Sequence of chain 5.C:
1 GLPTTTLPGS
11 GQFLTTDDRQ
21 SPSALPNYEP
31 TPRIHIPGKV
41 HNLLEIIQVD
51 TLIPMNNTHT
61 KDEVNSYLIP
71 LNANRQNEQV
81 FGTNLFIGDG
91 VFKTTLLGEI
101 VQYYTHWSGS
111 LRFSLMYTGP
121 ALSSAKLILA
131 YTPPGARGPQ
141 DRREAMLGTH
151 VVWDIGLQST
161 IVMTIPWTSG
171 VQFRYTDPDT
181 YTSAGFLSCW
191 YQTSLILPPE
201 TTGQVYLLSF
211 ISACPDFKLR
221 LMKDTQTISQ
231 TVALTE

Sequence of chain 5.A:
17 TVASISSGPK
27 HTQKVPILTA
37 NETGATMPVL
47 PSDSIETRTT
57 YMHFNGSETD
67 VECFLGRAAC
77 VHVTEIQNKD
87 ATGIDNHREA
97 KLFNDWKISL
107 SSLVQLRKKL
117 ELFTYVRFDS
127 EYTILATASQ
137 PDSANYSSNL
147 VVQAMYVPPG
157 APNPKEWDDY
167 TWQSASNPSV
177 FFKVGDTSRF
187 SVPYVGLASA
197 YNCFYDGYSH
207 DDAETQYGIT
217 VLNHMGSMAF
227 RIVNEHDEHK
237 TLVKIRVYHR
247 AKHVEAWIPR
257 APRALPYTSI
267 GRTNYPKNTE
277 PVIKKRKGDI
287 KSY

Binding-site contacts:
Ligand atom C3B contacts residue TYR152 of chain 5.A at 3.7 Å (hydrophobic).
Ligand atom C5A contacts residue PHE186 of chain 5.A at 3.5 Å (hydrophobic).
Ligand atom C5 contacts residue LEU106 of chain 5.A at 3.8 Å (hydrophobic).
Ligand atom C2A contacts residue PHE186 of chain 5.A at 3.3 Å (hydrophobic).
Ligand atom N3A contacts residue PRO174 of chain 5.A at 3.7 Å.
Ligand atom C4C contacts residue VAL188 of chain 5.A at 3.7 Å (hydrophobic).
Ligand atom C1B contacts residue ILE104 of chain 5.A at 4.0 Å (hydrophobic).
Ligand atom N3A contacts residue TYR152 of chain 5.A at 3.5 Å.
Ligand atom C1C contacts residue LEU106 of chain 5.A at 3.8 Å (hydrophobic).
Ligand atom N3A contacts residue ALA24 of chain 5.C at 3.8 Å.
Ligand atom O1 contacts residue LEU106 of chain 5.A at 3.8 Å.
Ligand atom C1B contacts residue TYR128 of chain 5.A at 3.6 Å (hydrophobic).
Ligand atom O1B contacts residue ILE104 of chain 5.A at 3.9 Å.
Ligand atom C3C contacts residue TYR128 of chain 5.A at 3.4 Å (hydrophobic).
Ligand atom C2A contacts residue TYR152 of chain 5.A at 3.6 Å (hydrophobic).
Ligand atom C2C contacts residue TYR197 of chain 5.A at 3.7 Å (hydrophobic).
Ligand atom N3A contacts residue PHE186 of chain 5.A at 4.0 Å.
Ligand atom N2 contacts residue LEU106 of chain 5.A at 3.8 Å.
Ligand atom C5B contacts residue TYR128 of chain 5.A at 4.0 Å (hydrophobic).
Ligand atom C3B contacts residue VAL188 of chain 5.A at 3.8 Å (hydrophobic).
Ligand atom C5C contacts residue VAL191 of chain 5.A at 3.8 Å (hydrophobic).
Ligand atom C4B contacts residue PHE186 of chain 5.A at 3.6 Å (hydrophobic).
Ligand atom C2B contacts residue VAL188 of chain 5.A at 3.5 Å (hydrophobic).
Ligand atom C2C contacts residue MET221 of chain 5.A at 4.0 Å (hydrophobic).
Ligand atom C5A contacts residue ALA150 of chain 5.A at 3.6 Å (hydrophobic).
Ligand atom C5B contacts residue PHE186 of chain 5.A at 3.9 Å (hydrophobic).
Ligand atom C5B contacts residue MET224 of chain 5.A at 3.8 Å (hydrophobic).
Ligand atom O1A contacts residue PHE186 of chain 5.A at 3.0 Å.
Ligand atom C4B contacts residue TYR152 of chain 5.A at 3.8 Å (hydrophobic).
Ligand atom C4C contacts residue VAL191 of chain 5.A at 3.0 Å (hydrophobic).
Ligand atom C6B contacts residue ILE104 of chain 5.A at 3.6 Å (hydrophobic).
Ligand atom C1C contacts residue TYR128 of chain 5.A at 3.7 Å (hydrophobic).
Ligand atom C4 contacts residue TYR197 of chain 5.A at 3.8 Å (hydrophobic).
Ligand atom O1B contacts residue TYR128 of chain 5.A at 3.4 Å (h-bond).
Ligand atom O1 contacts residue MET221 of chain 5.A at 3.9 Å.
Ligand atom C6B contacts residue TYR128 of chain 5.A at 3.3 Å (hydrophobic).
Ligand atom C1B contacts residue VAL188 of chain 5.A at 3.8 Å (hydrophobic).
Ligand atom C5A contacts residue VAL176 of chain 5.A at 3.6 Å (hydrophobic).
Ligand atom C4 contacts residue LEU106 of chain 5.A at 3.9 Å (hydrophobic).
Ligand atom C4A contacts residue PRO174 of chain 5.A at 3.1 Å (hydrophobic).

The protein below binds the small molecule below.
Small molecule (SMILES): Cc1cc(CCCCCOc2ccc(C3=NCCO3)cc2)on1